The small molecule below binds the protein below.
Small molecule (SMILES): CC(=O)N[C@@H]1[C@@H](O)[C@H](O)[C@@H](CO)O[C@H]1O

Binding-site contacts:
Ligand atom C1 contacts residue ASN301 of chain 1.A at 1.4 Å.
Ligand atom N2 contacts residue GLU300 of chain 1.A at 4.2 Å.
Ligand atom C7 contacts residue ASN299 of chain 1.A at 4.1 Å.
Ligand atom C5 contacts residue ASN301 of chain 1.A at 3.7 Å.
Ligand atom O5 contacts residue ASN301 of chain 1.A at 2.4 Å (h-bond).
Ligand atom O7 contacts residue ASN299 of chain 1.A at 3.7 Å.
Ligand atom C8 contacts residue ASN299 of chain 1.A at 3.9 Å.
Ligand atom C3 contacts residue ASN301 of chain 1.A at 3.8 Å.
Ligand atom C7 contacts residue ASN301 of chain 1.A at 3.3 Å.
Ligand atom C2 contacts residue ASN301 of chain 1.A at 2.5 Å.
Ligand atom C4 contacts residue ASN301 of chain 1.A at 4.2 Å.
Ligand atom C8 contacts residue GLU300 of chain 1.A at 4.2 Å.
Ligand atom C8 contacts residue ASN301 of chain 1.A at 4.4 Å.
Ligand atom O7 contacts residue ASN301 of chain 1.A at 3.4 Å (h-bond).
Ligand atom N2 contacts residue ASN301 of chain 1.A at 2.9 Å (h-bond).

Sequence of chain 1.A:
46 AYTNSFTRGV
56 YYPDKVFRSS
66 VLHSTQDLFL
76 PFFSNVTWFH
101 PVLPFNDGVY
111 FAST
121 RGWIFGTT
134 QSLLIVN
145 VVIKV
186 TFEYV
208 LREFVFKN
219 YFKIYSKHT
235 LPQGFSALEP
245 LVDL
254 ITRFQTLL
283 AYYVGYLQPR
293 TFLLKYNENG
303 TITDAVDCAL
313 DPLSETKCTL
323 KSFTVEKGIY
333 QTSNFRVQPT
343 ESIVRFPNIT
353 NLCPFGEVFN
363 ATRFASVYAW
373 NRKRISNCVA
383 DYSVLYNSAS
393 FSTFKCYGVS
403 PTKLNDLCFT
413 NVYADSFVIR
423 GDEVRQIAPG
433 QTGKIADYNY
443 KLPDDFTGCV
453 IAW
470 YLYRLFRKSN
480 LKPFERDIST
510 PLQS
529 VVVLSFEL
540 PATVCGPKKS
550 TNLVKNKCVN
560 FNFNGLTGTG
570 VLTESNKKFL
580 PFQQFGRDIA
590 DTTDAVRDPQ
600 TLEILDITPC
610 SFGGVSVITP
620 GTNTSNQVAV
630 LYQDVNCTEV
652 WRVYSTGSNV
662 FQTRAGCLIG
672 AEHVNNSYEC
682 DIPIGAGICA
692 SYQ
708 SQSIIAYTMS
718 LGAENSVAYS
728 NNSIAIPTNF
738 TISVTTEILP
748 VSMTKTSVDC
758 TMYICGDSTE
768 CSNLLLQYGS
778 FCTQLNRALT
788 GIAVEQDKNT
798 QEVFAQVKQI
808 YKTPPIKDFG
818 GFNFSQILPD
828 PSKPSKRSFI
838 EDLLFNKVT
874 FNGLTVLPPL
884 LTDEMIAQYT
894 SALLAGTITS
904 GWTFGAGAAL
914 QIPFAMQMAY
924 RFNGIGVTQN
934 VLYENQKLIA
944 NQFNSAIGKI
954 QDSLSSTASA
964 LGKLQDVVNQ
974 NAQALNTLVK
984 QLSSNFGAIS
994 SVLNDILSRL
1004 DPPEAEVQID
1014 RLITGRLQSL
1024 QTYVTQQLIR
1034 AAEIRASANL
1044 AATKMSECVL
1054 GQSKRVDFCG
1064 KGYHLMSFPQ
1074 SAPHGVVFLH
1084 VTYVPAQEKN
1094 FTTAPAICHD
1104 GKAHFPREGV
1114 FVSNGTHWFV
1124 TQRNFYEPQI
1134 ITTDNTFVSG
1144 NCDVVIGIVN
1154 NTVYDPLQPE